Binding-site contacts:
Ligand atom C contacts residue SER52 of chain 1.A at 3.9 Å.
Ligand atom CB contacts residue TYR1 of chain 1.F at 3.1 Å (hydrophobic).
Ligand atom CD2 contacts residue LEU50 of chain 1.A at 3.1 Å (hydrophobic).
Ligand atom CE1 contacts residue PRO53 of chain 1.A at 3.9 Å (hydrophobic).
Ligand atom CZ contacts residue PRO53 of chain 1.A at 3.6 Å (hydrophobic).
Ligand atom CG contacts residue SER52 of chain 1.A at 3.7 Å.
Ligand atom O contacts residue GLU47 of chain 1.A at 3.9 Å.
Ligand atom CA contacts residue GLU47 of chain 1.A at 3.1 Å.
Ligand atom CA contacts residue SER52 of chain 1.A at 3.7 Å.
Ligand atom O contacts residue CYS54 of chain 1.A at 3.1 Å (h-bond).
Ligand atom CB contacts residue LEU50 of chain 1.A at 3.4 Å (hydrophobic).
Ligand atom N contacts residue GLU47 of chain 1.A at 2.8 Å (salt-bridge).
Ligand atom CD2 contacts residue PRO51 of chain 1.A at 3.5 Å (hydrophobic).
Ligand atom O contacts residue TYR1 of chain 1.F at 2.2 Å (h-bond).
Ligand atom CG contacts residue LEU50 of chain 1.A at 3.7 Å (hydrophobic).
Ligand atom CG contacts residue TYR1 of chain 1.F at 3.8 Å (hydrophobic).
Ligand atom CD1 contacts residue PRO53 of chain 1.A at 4.3 Å (hydrophobic).
Ligand atom C contacts residue GLU47 of chain 1.A at 3.9 Å.
Ligand atom CB contacts residue GLU47 of chain 1.A at 3.9 Å.
Ligand atom CE2 contacts residue SER52 of chain 1.A at 3.4 Å.
Ligand atom CD1 contacts residue TYR1 of chain 1.F at 3.7 Å (hydrophobic).
Ligand atom CE2 contacts residue PRO53 of chain 1.A at 3.6 Å (hydrophobic).
Ligand atom CD2 contacts residue PRO53 of chain 1.A at 4.1 Å (hydrophobic).
Ligand atom CD1 contacts residue SER52 of chain 1.A at 4.2 Å.
Ligand atom CA contacts residue TYR1 of chain 1.F at 2.4 Å (hydrophobic).
Ligand atom CB contacts residue SER52 of chain 1.A at 4.2 Å.
Ligand atom N contacts residue SER52 of chain 1.A at 2.6 Å (h-bond).
Ligand atom O contacts residue PRO53 of chain 1.A at 3.7 Å.
Ligand atom CE2 contacts residue LEU50 of chain 1.A at 4.2 Å (hydrophobic).
Ligand atom N contacts residue TYR1 of chain 1.F at 3.7 Å.
Ligand atom C contacts residue TYR1 of chain 1.F at 1.3 Å (hydrophobic).
Ligand atom C contacts residue CYS54 of chain 1.A at 3.9 Å (hydrophobic).
Ligand atom O contacts residue SER52 of chain 1.A at 3.3 Å (h-bond).
Ligand atom CA contacts residue LEU50 of chain 1.A at 3.5 Å (hydrophobic).
Ligand atom CD2 contacts residue SER52 of chain 1.A at 3.4 Å.
Ligand atom CE2 contacts residue PRO51 of chain 1.A at 3.2 Å (hydrophobic).
Ligand atom N contacts residue ARG8 of chain 1.A at 3.8 Å.
Ligand atom CZ contacts residue SER52 of chain 1.A at 4.0 Å.
Ligand atom CA contacts residue ASN48 of chain 1.A at 4.3 Å.
Ligand atom N contacts residue LEU50 of chain 1.A at 2.6 Å (h-bond).

The small molecule below binds the protein below.
Small molecule (SMILES): N[C@@H](Cc1ccccc1)C(=O)O

Sequence of chain 1.A:
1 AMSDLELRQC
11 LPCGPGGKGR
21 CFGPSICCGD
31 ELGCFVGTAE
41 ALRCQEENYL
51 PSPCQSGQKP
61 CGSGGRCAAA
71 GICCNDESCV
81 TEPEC